The small molecule below binds the protein below.
Small molecule (SMILES): CC[C@H](NC(=O)[C@@H](NC(=O)[C@H](CCC(N)=O)NC(=O)[C@H](Cc1ccc(O)cc1)NC(=O)[C@H](CCSC)NC(=O)[C@@H]1CCCN1)C(C)C)C(=O)N1CCC[C@H]1C(=O)N[C@@H](Cc1ccc(O)cc1)C(=O)N[C@H](C=O)Cc1cnc[nH]1

Binding-site contacts:
Ligand atom CE2 contacts residue GLY194 of chain 1.A at 3.0 Å.
Ligand atom O contacts residue LYS181 of chain 1.B at 3.2 Å.
Ligand atom CB contacts residue ARG246 of chain 1.A at 3.8 Å.
Ligand atom NE2 contacts residue ASP191 of chain 1.A at 3.4 Å (salt-bridge).
Ligand atom CE2 contacts residue PHE195 of chain 1.A at 3.8 Å (hydrophobic).
Ligand atom SD contacts residue ASP281 of chain 1.A at 3.5 Å (salt-bridge).
Ligand atom SD contacts residue LYS30 of chain 1.B at 3.6 Å (salt-bridge).
Ligand atom CD1 contacts residue VAL33 of chain 1.B at 3.5 Å (hydrophobic).
Ligand atom CE2 contacts residue LEU196 of chain 1.A at 3.7 Å (hydrophobic).
Ligand atom O contacts residue GLY194 of chain 1.A at 3.6 Å.
Ligand atom OH contacts residue ARG173 of chain 1.B at 3.5 Å (salt-bridge).
Ligand atom O contacts residue SER36 of chain 1.B at 3.7 Å.
Ligand atom CE1 contacts residue VAL33 of chain 1.B at 3.8 Å (hydrophobic).
Ligand atom CD2 contacts residue ASP191 of chain 1.A at 3.7 Å.
Ligand atom CB contacts residue VAL33 of chain 1.B at 3.2 Å (hydrophobic).
Ligand atom CE1 contacts residue ILE177 of chain 1.B at 3.5 Å (hydrophobic).
Ligand atom CE1 contacts residue SER180 of chain 1.B at 3.2 Å.
Ligand atom CE contacts residue TYR276 of chain 1.A at 3.7 Å (hydrophobic).
Ligand atom O contacts residue LEU193 of chain 1.A at 3.8 Å.
Ligand atom CG2 contacts residue ARG246 of chain 1.A at 3.8 Å.
Ligand atom CE contacts residue ALA275 of chain 1.A at 3.5 Å (hydrophobic).
Ligand atom CG contacts residue MET274 of chain 1.A at 3.8 Å (hydrophobic).
Ligand atom CG contacts residue GLU192 of chain 1.A at 3.1 Å.
Ligand atom CB contacts residue ASP191 of chain 1.A at 3.4 Å.
Ligand atom CD2 contacts residue PHE195 of chain 1.A at 3.4 Å (hydrophobic).
Ligand atom ND1 contacts residue THR184 of chain 1.B at 3.5 Å (h-bond).
Ligand atom CD1 contacts residue ILE177 of chain 1.B at 3.6 Å (hydrophobic).
Ligand atom CB contacts residue MET274 of chain 1.A at 3.6 Å (hydrophobic).
Ligand atom CE1 contacts residue ARG246 of chain 1.A at 3.8 Å.
Ligand atom SD contacts residue ALA277 of chain 1.A at 3.6 Å.
Ligand atom C contacts residue ARG246 of chain 1.A at 3.5 Å.
Ligand atom CG contacts residue VAL33 of chain 1.B at 3.6 Å (hydrophobic).
Ligand atom CE1 contacts residue THR184 of chain 1.B at 3.1 Å.
Ligand atom CE contacts residue ALA277 of chain 1.A at 3.6 Å (hydrophobic).
Ligand atom CA contacts residue ASP191 of chain 1.A at 3.7 Å.
Ligand atom CD1 contacts residue ARG246 of chain 1.A at 3.8 Å.
Ligand atom OH contacts residue TYR276 of chain 1.A at 3.3 Å.
Ligand atom CD2 contacts residue GLY194 of chain 1.A at 3.6 Å.
Ligand atom O contacts residue ARG246 of chain 1.A at 2.4 Å (salt-bridge).
Ligand atom CB contacts residue GLU192 of chain 1.A at 3.8 Å.

Sequence of chain 1.B:
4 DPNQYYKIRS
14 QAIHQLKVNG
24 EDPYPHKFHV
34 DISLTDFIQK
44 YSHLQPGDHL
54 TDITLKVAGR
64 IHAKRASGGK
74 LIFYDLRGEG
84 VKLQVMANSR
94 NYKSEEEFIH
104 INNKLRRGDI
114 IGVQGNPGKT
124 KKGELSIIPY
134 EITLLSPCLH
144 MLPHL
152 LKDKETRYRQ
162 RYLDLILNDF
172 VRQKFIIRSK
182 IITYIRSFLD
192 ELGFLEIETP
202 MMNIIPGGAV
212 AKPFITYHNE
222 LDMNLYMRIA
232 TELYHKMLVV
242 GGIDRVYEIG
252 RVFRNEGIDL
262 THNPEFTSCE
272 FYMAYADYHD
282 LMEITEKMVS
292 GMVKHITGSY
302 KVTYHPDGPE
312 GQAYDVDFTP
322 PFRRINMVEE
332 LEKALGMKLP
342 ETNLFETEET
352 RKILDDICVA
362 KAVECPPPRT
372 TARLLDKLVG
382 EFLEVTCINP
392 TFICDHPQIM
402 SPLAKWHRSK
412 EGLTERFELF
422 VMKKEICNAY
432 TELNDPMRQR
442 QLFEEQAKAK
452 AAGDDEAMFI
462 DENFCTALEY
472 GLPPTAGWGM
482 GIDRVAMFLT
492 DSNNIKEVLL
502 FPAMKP

Sequence of chain 1.A:
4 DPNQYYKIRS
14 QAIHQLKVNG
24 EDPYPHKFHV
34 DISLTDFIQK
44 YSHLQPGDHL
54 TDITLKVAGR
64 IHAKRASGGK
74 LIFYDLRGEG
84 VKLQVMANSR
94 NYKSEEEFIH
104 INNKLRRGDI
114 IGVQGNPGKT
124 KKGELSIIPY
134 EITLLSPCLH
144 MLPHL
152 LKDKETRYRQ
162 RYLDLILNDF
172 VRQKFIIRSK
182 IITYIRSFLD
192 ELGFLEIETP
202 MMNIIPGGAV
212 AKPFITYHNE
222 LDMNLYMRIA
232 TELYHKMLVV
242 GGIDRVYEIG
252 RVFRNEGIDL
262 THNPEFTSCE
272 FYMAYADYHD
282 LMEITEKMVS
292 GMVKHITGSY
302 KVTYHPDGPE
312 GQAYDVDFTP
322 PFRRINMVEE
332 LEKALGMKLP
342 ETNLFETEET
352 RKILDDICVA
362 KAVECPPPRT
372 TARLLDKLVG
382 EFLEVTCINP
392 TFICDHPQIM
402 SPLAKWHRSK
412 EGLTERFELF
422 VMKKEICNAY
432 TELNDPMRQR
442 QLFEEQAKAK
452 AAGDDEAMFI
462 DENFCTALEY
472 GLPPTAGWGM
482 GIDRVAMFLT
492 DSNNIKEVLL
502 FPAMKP